Sequence of chain 35.J:
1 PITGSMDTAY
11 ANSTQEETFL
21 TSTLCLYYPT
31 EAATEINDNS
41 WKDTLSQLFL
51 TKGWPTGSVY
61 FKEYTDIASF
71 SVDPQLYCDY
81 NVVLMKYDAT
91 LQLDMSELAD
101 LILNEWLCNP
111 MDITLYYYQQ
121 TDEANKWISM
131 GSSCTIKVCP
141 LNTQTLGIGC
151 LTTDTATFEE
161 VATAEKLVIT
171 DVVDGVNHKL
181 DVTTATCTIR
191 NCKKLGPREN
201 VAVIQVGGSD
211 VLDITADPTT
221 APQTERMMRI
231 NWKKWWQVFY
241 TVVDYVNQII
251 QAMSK

Binding-site contacts:
Ligand atom O5 contacts residue ASN12 of chain 35.J at 2.7 Å (h-bond).
Ligand atom O7 contacts residue ASN12 of chain 35.J at 3.7 Å.
Ligand atom C7 contacts residue ASN12 of chain 35.J at 3.9 Å.
Ligand atom C2 contacts residue ASN12 of chain 35.J at 3.2 Å.
Ligand atom N2 contacts residue ASN12 of chain 35.J at 3.8 Å.
Ligand atom C1 contacts residue ASN12 of chain 35.J at 2.1 Å.
Ligand atom C5 contacts residue ASN12 of chain 35.J at 4.1 Å.

The protein below binds the small molecule below.
Small molecule (SMILES): CC(=O)N[C@H]1[C@H](O[C@H]2[C@H](O)[C@@H](NC(C)=O)CO[C@@H]2CO)O[C@H](CO)[C@@H](O)[C@@H]1O